Sequence of chain 1.A:
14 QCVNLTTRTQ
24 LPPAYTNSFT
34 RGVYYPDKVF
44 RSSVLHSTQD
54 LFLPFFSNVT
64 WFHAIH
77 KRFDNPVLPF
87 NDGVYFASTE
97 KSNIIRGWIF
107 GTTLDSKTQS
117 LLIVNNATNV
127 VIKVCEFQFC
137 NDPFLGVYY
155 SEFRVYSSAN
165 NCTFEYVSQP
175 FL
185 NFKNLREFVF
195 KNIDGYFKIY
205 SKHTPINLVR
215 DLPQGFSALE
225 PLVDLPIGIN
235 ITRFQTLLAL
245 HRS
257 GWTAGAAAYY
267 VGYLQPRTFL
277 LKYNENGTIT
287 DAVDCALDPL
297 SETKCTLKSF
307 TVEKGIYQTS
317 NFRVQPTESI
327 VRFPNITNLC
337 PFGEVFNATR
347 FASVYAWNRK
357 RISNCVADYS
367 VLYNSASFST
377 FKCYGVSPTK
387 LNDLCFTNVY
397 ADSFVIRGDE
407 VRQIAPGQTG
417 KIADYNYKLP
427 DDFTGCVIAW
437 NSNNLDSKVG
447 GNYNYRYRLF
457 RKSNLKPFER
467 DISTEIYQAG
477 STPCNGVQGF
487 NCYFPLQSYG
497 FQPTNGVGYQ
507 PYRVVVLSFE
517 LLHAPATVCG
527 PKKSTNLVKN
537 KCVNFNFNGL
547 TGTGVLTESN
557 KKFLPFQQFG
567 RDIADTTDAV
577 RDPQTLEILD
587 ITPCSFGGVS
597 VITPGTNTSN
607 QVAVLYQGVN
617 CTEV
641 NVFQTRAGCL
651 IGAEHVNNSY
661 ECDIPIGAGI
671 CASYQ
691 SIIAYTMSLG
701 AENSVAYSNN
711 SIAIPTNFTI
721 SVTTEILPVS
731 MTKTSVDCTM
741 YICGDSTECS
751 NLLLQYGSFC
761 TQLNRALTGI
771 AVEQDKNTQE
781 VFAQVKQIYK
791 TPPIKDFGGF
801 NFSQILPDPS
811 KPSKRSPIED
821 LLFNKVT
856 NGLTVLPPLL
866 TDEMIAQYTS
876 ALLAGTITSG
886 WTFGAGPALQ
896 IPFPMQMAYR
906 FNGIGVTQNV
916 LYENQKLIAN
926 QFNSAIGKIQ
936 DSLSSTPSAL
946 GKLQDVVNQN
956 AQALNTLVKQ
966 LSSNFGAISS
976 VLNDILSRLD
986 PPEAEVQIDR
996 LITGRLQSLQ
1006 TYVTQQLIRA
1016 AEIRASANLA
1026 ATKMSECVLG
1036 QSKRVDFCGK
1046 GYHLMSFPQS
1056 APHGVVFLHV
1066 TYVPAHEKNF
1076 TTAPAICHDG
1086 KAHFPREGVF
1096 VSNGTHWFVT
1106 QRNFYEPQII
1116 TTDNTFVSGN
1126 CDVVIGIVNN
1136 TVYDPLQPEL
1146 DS

Binding-site contacts:
Ligand atom C4 contacts residue ASN709 of chain 1.A at 4.2 Å.
Ligand atom C8 contacts residue ILE1130 of chain 1.A at 3.7 Å (hydrophobic).
Ligand atom C8 contacts residue ASN709 of chain 1.A at 4.4 Å.
Ligand atom C2 contacts residue ASN709 of chain 1.A at 2.4 Å.
Ligand atom C1 contacts residue ASN709 of chain 1.A at 1.4 Å.
Ligand atom O5 contacts residue ASN709 of chain 1.A at 2.4 Å (h-bond).
Ligand atom O7 contacts residue ASN709 of chain 1.A at 3.2 Å (h-bond).
Ligand atom O7 contacts residue ASP796 of chain 1.B at 4.3 Å.
Ligand atom C5 contacts residue ASN709 of chain 1.A at 3.7 Å.
Ligand atom C3 contacts residue ASN709 of chain 1.A at 3.8 Å.
Ligand atom C8 contacts residue GLY1131 of chain 1.A at 3.7 Å.
Ligand atom C7 contacts residue ASN709 of chain 1.A at 3.2 Å.
Ligand atom N2 contacts residue ASN709 of chain 1.A at 2.9 Å (h-bond).

The small molecule below binds the protein below.
Small molecule (SMILES): CC(=O)N[C@@H]1[C@@H](O)[C@H](O)[C@@H](CO)O[C@H]1O

Sequence of chain 1.B:
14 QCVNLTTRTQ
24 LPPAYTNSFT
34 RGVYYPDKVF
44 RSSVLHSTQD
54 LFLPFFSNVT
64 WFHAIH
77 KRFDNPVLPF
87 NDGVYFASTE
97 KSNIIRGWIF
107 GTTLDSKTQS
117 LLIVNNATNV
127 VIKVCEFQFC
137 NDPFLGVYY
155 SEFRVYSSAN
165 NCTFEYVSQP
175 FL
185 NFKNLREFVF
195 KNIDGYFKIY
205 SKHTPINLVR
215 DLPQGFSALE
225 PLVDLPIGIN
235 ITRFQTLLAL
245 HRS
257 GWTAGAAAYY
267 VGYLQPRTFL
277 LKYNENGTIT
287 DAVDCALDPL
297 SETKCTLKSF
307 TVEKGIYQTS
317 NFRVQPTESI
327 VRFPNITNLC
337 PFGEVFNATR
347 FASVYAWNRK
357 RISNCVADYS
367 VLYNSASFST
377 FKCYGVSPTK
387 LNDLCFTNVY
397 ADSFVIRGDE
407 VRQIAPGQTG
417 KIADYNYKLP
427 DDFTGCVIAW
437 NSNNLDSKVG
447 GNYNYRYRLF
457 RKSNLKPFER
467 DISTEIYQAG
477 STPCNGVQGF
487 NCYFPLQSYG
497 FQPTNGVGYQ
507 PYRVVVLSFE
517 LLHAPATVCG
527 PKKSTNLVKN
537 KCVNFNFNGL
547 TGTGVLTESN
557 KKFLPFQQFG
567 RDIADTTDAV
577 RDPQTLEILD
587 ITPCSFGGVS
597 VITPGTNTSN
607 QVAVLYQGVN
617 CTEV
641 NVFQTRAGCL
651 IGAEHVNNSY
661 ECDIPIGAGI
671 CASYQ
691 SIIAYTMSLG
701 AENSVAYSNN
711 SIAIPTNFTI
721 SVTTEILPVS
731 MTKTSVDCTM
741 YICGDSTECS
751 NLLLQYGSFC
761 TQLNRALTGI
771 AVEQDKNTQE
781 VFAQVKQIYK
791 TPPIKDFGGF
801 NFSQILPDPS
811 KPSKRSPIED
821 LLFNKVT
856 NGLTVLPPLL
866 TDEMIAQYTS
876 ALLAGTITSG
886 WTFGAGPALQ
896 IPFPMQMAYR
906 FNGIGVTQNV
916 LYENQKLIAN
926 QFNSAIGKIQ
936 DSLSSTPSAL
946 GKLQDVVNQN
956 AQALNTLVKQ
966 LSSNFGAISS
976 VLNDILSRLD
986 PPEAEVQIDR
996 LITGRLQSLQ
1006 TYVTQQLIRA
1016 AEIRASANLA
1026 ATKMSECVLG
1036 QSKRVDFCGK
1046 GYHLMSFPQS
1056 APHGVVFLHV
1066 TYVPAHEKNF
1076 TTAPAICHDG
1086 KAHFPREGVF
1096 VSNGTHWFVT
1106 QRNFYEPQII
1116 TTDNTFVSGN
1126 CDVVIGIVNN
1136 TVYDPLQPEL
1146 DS